Sequence of chain 1.A:
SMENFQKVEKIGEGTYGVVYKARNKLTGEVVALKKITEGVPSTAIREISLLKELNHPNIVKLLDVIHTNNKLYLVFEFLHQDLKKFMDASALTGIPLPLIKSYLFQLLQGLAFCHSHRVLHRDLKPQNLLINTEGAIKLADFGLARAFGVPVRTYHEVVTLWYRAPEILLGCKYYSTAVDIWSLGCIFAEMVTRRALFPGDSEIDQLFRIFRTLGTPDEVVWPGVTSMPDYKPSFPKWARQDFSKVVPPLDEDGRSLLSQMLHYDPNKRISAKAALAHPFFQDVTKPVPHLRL

Binding-site contacts:
Ligand atom S1 contacts residue ILE14 of chain 1.A at 3.8 Å.
Ligand atom N3 contacts residue LEU87 of chain 1.A at 2.9 Å (h-bond).
Ligand atom N2 contacts residue LEU87 of chain 1.A at 3.1 Å (h-bond).
Ligand atom N1 contacts residue LYS37 of chain 1.A at 3.1 Å (salt-bridge).
Ligand atom C12 contacts residue ILE14 of chain 1.A at 3.8 Å (hydrophobic).
Ligand atom N2 contacts residue ALA35 of chain 1.A at 3.8 Å.
Ligand atom N4 contacts residue LEU138 of chain 1.A at 3.4 Å.
Ligand atom O1 contacts residue ILE14 of chain 1.A at 3.4 Å (h-bond).
Ligand atom C11 contacts residue GLN89 of chain 1.A at 3.7 Å.
Ligand atom C7 contacts residue GLU85 of chain 1.A at 3.1 Å.
Ligand atom N2 contacts residue LEU138 of chain 1.A at 3.7 Å.
Ligand atom C2 contacts residue VAL22 of chain 1.A at 3.8 Å (hydrophobic).
Ligand atom C1 contacts residue LYS37 of chain 1.A at 3.6 Å.
Ligand atom C7 contacts residue ALA35 of chain 1.A at 3.5 Å (hydrophobic).
Ligand atom C5 contacts residue LEU138 of chain 1.A at 3.5 Å (hydrophobic).
Ligand atom N2 contacts residue GLU85 of chain 1.A at 3.8 Å.
Ligand atom C8 contacts residue LEU138 of chain 1.A at 3.5 Å (hydrophobic).
Ligand atom C10 contacts residue LEU87 of chain 1.A at 3.2 Å (hydrophobic).
Ligand atom C2 contacts residue LYS37 of chain 1.A at 3.8 Å.
Ligand atom C10 contacts residue ILE14 of chain 1.A at 3.8 Å (hydrophobic).
Ligand atom C6 contacts residue ALA35 of chain 1.A at 3.7 Å (hydrophobic).
Ligand atom C1 contacts residue ASP149 of chain 1.A at 3.8 Å.
Ligand atom N3 contacts residue ILE14 of chain 1.A at 3.6 Å.
Ligand atom C6 contacts residue LEU138 of chain 1.A at 3.7 Å (hydrophobic).
Ligand atom C1 contacts residue TYR19 of chain 1.A at 3.7 Å (hydrophobic).
Ligand atom C11 contacts residue HIS88 of chain 1.A at 3.3 Å.
Ligand atom C7 contacts residue LEU138 of chain 1.A at 3.8 Å (hydrophobic).
Ligand atom C13 contacts residue ILE14 of chain 1.A at 3.4 Å (hydrophobic).
Ligand atom C14 contacts residue ILE14 of chain 1.A at 3.9 Å (hydrophobic).
Ligand atom C8 contacts residue LEU87 of chain 1.A at 3.8 Å (hydrophobic).
Ligand atom O2 contacts residue GLN89 of chain 1.A at 3.8 Å.
Ligand atom O2 contacts residue LYS93 of chain 1.A at 3.2 Å.
Ligand atom C9 contacts residue LEU87 of chain 1.A at 3.4 Å (hydrophobic).
Ligand atom C3 contacts residue PHE84 of chain 1.A at 3.6 Å (hydrophobic).
Ligand atom C10 contacts residue HIS88 of chain 1.A at 3.4 Å.
Ligand atom C9 contacts residue ILE14 of chain 1.A at 3.6 Å (hydrophobic).
Ligand atom C13 contacts residue ASP90 of chain 1.A at 3.4 Å.
Ligand atom O2 contacts residue ASP90 of chain 1.A at 3.2 Å (salt-bridge).
Ligand atom C18 contacts residue GLN135 of chain 1.A at 3.7 Å.
Ligand atom C7 contacts residue LEU87 of chain 1.A at 3.8 Å (hydrophobic).

This protein binds this small molecule.
Small molecule (SMILES): Cc1ncc(-c2ccnc(Nc3ccc(S(C)(=O)=O)cc3)n2)n1C(C)C